Binding-site contacts:
Ligand atom N3 contacts residue LEU101 of chain 1.C at 3.8 Å.
Ligand atom N4 contacts residue MET102 of chain 1.C at 3.1 Å (h-bond).
Ligand atom C23 contacts residue GLY28 of chain 1.C at 3.5 Å.
Ligand atom N2 contacts residue ASP109 of chain 1.C at 3.1 Å (salt-bridge).
Ligand atom C12 contacts residue ASP109 of chain 1.C at 3.6 Å.
Ligand atom O1 contacts residue LEU101 of chain 1.C at 3.6 Å.
Ligand atom O1 contacts residue MET102 of chain 1.C at 3.0 Å (h-bond).
Ligand atom N4 contacts residue LEU101 of chain 1.C at 3.8 Å.
Ligand atom C9 contacts residue CYS106 of chain 1.C at 1.6 Å (hydrophobic).
Ligand atom C20 contacts residue VNS1 of chain 1.K at 3.6 Å.
Ligand atom C16 contacts residue LEU153 of chain 1.C at 3.7 Å (hydrophobic).
Ligand atom C22 contacts residue GLY30 of chain 1.C at 3.7 Å.
Ligand atom C5 contacts residue MET102 of chain 1.C at 3.4 Å (hydrophobic).
Ligand atom O contacts residue CYS106 of chain 1.C at 3.6 Å (h-bond).
Ligand atom N3 contacts residue MET102 of chain 1.C at 2.9 Å (h-bond).
Ligand atom C17 contacts residue LEU153 of chain 1.C at 3.6 Å (hydrophobic).
Ligand atom C9 contacts residue ASP109 of chain 1.C at 3.5 Å.
Ligand atom C12 contacts residue LEU27 of chain 1.C at 3.5 Å (hydrophobic).
Ligand atom C27 contacts residue ASP164 of chain 1.C at 3.3 Å.
Ligand atom C26 contacts residue VAL35 of chain 1.C at 3.6 Å (hydrophobic).
Ligand atom N4 contacts residue GLN100 of chain 1.C at 3.8 Å.
Ligand atom C14 contacts residue PRO103 of chain 1.C at 3.8 Å (hydrophobic).
Ligand atom C8 contacts residue CYS106 of chain 1.C at 2.9 Å (hydrophobic).
Ligand atom C5 contacts residue GLY105 of chain 1.C at 3.7 Å.
Ligand atom C5 contacts residue LEU27 of chain 1.C at 3.8 Å (hydrophobic).
Ligand atom C7 contacts residue CYS106 of chain 1.C at 3.3 Å (hydrophobic).
Ligand atom C24 contacts residue GLY28 of chain 1.C at 3.8 Å.
Ligand atom C6 contacts residue GLY105 of chain 1.C at 3.6 Å.
Ligand atom C14 contacts residue LYS37 of chain 1.C at 3.9 Å.
Ligand atom C13 contacts residue ASP109 of chain 1.C at 3.4 Å.
Ligand atom C21 contacts residue VAL35 of chain 1.C at 3.8 Å (hydrophobic).
Ligand atom C19 contacts residue VAL35 of chain 1.C at 3.8 Å (hydrophobic).
Ligand atom C4 contacts residue MET102 of chain 1.C at 3.5 Å (hydrophobic).
Ligand atom C4 contacts residue LEU27 of chain 1.C at 3.9 Å (hydrophobic).
Ligand atom C16 contacts residue GLN100 of chain 1.C at 3.3 Å.
Ligand atom C16 contacts residue ALA52 of chain 1.C at 3.6 Å (hydrophobic).
Ligand atom C25 contacts residue LEU27 of chain 1.C at 3.9 Å (hydrophobic).
Ligand atom C25 contacts residue VAL35 of chain 1.C at 3.7 Å (hydrophobic).
Ligand atom C8 contacts residue ASP109 of chain 1.C at 3.8 Å.
Ligand atom C24 contacts residue LEU27 of chain 1.C at 3.8 Å (hydrophobic).

A protein and the small-molecule ligand that binds it are described below.
Small molecule (SMILES): C=CC(=O)Nc1cc(Nc2nccc(-c3cn(C)c4ccccc34)n2)c(OC)cc1N(C)CCN(C)C

Sequence of chain 1.C:
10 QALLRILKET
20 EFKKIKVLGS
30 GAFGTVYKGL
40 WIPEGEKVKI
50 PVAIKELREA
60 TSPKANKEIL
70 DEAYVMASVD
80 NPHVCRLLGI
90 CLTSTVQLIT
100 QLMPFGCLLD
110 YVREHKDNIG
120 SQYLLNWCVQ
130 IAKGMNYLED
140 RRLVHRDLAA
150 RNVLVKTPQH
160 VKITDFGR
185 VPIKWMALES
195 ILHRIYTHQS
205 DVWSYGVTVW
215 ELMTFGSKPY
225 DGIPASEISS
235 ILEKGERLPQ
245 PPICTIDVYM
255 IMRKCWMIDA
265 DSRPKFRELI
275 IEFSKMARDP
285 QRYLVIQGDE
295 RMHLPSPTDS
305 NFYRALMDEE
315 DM